A small-molecule ligand and the protein it binds are described below.
Small molecule (SMILES): NCC1(CC(=O)O)CCCCC1

Sequence of chain 1.A:
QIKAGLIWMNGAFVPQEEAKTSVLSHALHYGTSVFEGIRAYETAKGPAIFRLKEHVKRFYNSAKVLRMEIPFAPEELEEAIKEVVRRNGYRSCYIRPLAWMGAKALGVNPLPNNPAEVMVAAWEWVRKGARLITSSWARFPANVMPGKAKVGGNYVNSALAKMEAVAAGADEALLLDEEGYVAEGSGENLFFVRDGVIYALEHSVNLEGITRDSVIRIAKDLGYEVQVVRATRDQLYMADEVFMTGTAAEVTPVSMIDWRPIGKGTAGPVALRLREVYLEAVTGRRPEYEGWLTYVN

Sequence of chain 2.C:
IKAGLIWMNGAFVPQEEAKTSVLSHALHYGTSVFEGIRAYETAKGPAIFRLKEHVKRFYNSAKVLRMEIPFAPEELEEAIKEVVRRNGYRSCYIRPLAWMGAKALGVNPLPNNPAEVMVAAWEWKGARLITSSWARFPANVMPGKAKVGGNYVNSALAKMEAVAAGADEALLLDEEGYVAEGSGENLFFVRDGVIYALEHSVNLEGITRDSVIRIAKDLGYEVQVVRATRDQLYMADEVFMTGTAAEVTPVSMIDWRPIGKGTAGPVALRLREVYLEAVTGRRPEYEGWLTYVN

Binding-site contacts:
Ligand atom OB contacts residue ALA258 of chain 1.A at 4.3 Å.
Ligand atom C4R contacts residue VAL109 of chain 2.C at 4.5 Å (hydrophobic).
Ligand atom C contacts residue GLY255 of chain 1.A at 4.0 Å.
Ligand atom C5R contacts residue VAL109 of chain 2.C at 4.0 Å (hydrophobic).
Ligand atom C2 contacts residue GLY196 of chain 1.A at 3.7 Å.
Ligand atom OA contacts residue ALA258 of chain 1.A at 3.2 Å (h-bond).
Ligand atom C1R contacts residue GLY196 of chain 1.A at 4.0 Å.
Ligand atom C3R contacts residue ARG97 of chain 1.A at 3.6 Å.
Ligand atom C3 contacts residue GLY196 of chain 1.A at 3.2 Å.
Ligand atom OA contacts residue GLY196 of chain 1.A at 3.5 Å (h-bond).
Ligand atom OB contacts residue GLY255 of chain 1.A at 4.0 Å.
Ligand atom C4R contacts residue PHE36 of chain 1.A at 4.3 Å (hydrophobic).
Ligand atom C3R contacts residue TYR95 of chain 1.A at 4.2 Å (hydrophobic).
Ligand atom N1 contacts residue GLU197 of chain 1.A at 3.1 Å (salt-bridge).
Ligand atom C6R contacts residue PLP1 of chain 1.D at 4.0 Å.
Ligand atom C4R contacts residue TYR164 of chain 1.A at 4.4 Å (hydrophobic).
Ligand atom C4R contacts residue ARG97 of chain 1.A at 4.2 Å.
Ligand atom C contacts residue THR256 of chain 1.A at 3.6 Å.
Ligand atom C contacts residue GLY196 of chain 1.A at 3.9 Å.
Ligand atom C4R contacts residue TYR31 of chain 2.C at 3.7 Å (hydrophobic).
Ligand atom OA contacts residue THR256 of chain 1.A at 3.5 Å (h-bond).
Ligand atom OB contacts residue PLP1 of chain 1.D at 4.1 Å.
Ligand atom OB contacts residue ALA257 of chain 1.A at 2.7 Å (h-bond).
Ligand atom OB contacts residue THR256 of chain 1.A at 3.2 Å (h-bond).
Ligand atom N1 contacts residue GLY196 of chain 1.A at 3.5 Å (h-bond).
Ligand atom C2R contacts residue ARG97 of chain 1.A at 4.3 Å.
Ligand atom C5R contacts residue TYR164 of chain 1.A at 4.1 Å (hydrophobic).
Ligand atom OA contacts residue ALA257 of chain 1.A at 3.3 Å (h-bond).
Ligand atom C3 contacts residue PLP1 of chain 1.D at 3.9 Å.
Ligand atom C5R contacts residue GLY196 of chain 1.A at 4.5 Å.
Ligand atom C contacts residue PLP1 of chain 1.D at 4.5 Å.
Ligand atom C6R contacts residue GLY196 of chain 1.A at 3.7 Å.
Ligand atom C contacts residue ALA258 of chain 1.A at 4.1 Å (hydrophobic).
Ligand atom C3R contacts residue TYR31 of chain 2.C at 3.7 Å (hydrophobic).
Ligand atom C contacts residue ALA257 of chain 1.A at 3.3 Å (hydrophobic).
Ligand atom OA contacts residue GLY255 of chain 1.A at 3.4 Å.
Ligand atom C2 contacts residue ALA257 of chain 1.A at 4.3 Å (hydrophobic).
Ligand atom C2R contacts residue TYR95 of chain 1.A at 3.8 Å (hydrophobic).